Binding-site contacts:
Ligand atom C contacts residue GLY184 of chain 1.A at 3.8 Å.
Ligand atom CG contacts residue GLU178 of chain 1.A at 4.5 Å.
Ligand atom C contacts residue LEU225 of chain 1.A at 4.2 Å (hydrophobic).
Ligand atom N contacts residue ARG227 of chain 1.A at 3.5 Å (salt-bridge).
Ligand atom CG contacts residue ARG227 of chain 1.A at 3.8 Å.
Ligand atom CG contacts residue GLY184 of chain 1.A at 4.0 Å.
Ligand atom NT contacts residue LEU225 of chain 1.A at 3.9 Å.
Ligand atom CA contacts residue LEU225 of chain 1.A at 4.0 Å (hydrophobic).
Ligand atom CA contacts residue TRP172 of chain 1.A at 4.2 Å (hydrophobic).
Ligand atom N contacts residue ASP224 of chain 1.A at 4.2 Å.
Ligand atom NT contacts residue ASP224 of chain 1.A at 3.7 Å.
Ligand atom NZ contacts residue LYS177 of chain 1.A at 4.2 Å.
Ligand atom CD contacts residue LYS179 of chain 1.A at 4.2 Å.
Ligand atom O contacts residue ASP224 of chain 1.A at 3.1 Å (salt-bridge).
Ligand atom NZ contacts residue LEU173 of chain 1.A at 4.5 Å.
Ligand atom CB contacts residue TRP172 of chain 1.A at 3.5 Å (hydrophobic).
Ligand atom CD contacts residue TRP172 of chain 1.A at 4.3 Å (hydrophobic).
Ligand atom NZ contacts residue LYS179 of chain 1.A at 3.1 Å (salt-bridge).
Ligand atom N contacts residue LEU225 of chain 1.A at 3.6 Å.
Ligand atom NT contacts residue GLY184 of chain 1.A at 2.8 Å (h-bond).
Ligand atom CA contacts residue ARG227 of chain 1.A at 3.4 Å.
Ligand atom CA contacts residue GLY184 of chain 1.A at 4.2 Å.
Ligand atom CA contacts residue ASP224 of chain 1.A at 4.4 Å.
Ligand atom N contacts residue MET226 of chain 1.A at 3.4 Å (h-bond).
Ligand atom O contacts residue SER291 of chain 1.A at 4.1 Å.
Ligand atom CE contacts residue LYS179 of chain 1.A at 3.9 Å.
Ligand atom O contacts residue LEU225 of chain 1.A at 4.5 Å.
Ligand atom NT contacts residue LEU183 of chain 1.A at 4.0 Å.
Ligand atom CB contacts residue ARG227 of chain 1.A at 3.6 Å.
Ligand atom NZ contacts residue LYS176 of chain 1.A at 4.4 Å.
Ligand atom C contacts residue ASP224 of chain 1.A at 3.5 Å.
Ligand atom CD contacts residue ARG227 of chain 1.A at 4.1 Å.
Ligand atom N contacts residue TRP172 of chain 1.A at 3.8 Å.
Ligand atom CE contacts residue TRP172 of chain 1.A at 4.1 Å (hydrophobic).
Ligand atom CD contacts residue GLU178 of chain 1.A at 4.1 Å.

Sequence of chain 1.A:
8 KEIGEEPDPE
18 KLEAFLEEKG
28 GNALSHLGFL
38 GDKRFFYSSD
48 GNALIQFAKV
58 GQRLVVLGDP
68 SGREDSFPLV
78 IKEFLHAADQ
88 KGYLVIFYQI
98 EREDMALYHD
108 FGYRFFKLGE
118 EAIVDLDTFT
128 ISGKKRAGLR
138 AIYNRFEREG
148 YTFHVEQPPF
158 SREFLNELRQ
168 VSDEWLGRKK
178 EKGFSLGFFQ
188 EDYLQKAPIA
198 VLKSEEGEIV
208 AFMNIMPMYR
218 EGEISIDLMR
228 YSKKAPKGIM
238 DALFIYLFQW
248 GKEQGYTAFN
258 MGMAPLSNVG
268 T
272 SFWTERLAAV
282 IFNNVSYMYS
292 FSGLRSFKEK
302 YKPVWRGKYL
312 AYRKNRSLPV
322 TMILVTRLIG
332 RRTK

This protein binds this small molecule.
Small molecule (SMILES): NC(=O)[C@@H](N)CCCC[NH3+]